Binding-site contacts:
Ligand atom O6 contacts residue PHE95 of chain 1.B at 3.1 Å.
Ligand atom O6 contacts residue LYS14 of chain 1.A at 4.3 Å.
Ligand atom C1A contacts residue ILE15 of chain 1.A at 3.8 Å (hydrophobic).
Ligand atom C2 contacts residue ILE15 of chain 1.A at 3.8 Å (hydrophobic).
Ligand atom C5A contacts residue ILE15 of chain 1.A at 4.4 Å (hydrophobic).
Ligand atom C4 contacts residue LYS14 of chain 1.A at 3.9 Å.
Ligand atom O6 contacts residue ASN94 of chain 1.B at 3.6 Å (h-bond).
Ligand atom C3 contacts residue LYS14 of chain 1.A at 4.3 Å.
Ligand atom O4 contacts residue LYS14 of chain 1.A at 4.0 Å.
Ligand atom O3 contacts residue LYS14 of chain 1.A at 3.5 Å (salt-bridge).
Ligand atom O1 contacts residue 3861 of chain 1.L at 4.2 Å.
Ligand atom C3A contacts residue PHE95 of chain 1.B at 4.2 Å (hydrophobic).
Ligand atom C3A contacts residue ILE15 of chain 1.A at 4.4 Å (hydrophobic).
Ligand atom C5A contacts residue PHE95 of chain 1.B at 3.7 Å (hydrophobic).
Ligand atom C6 contacts residue ASN94 of chain 1.B at 3.6 Å.
Ligand atom O5 contacts residue LYS14 of chain 1.A at 4.1 Å.
Ligand atom C1A contacts residue LEU84 of chain 1.A at 4.3 Å (hydrophobic).
Ligand atom C1A contacts residue LEU25 of chain 1.A at 3.6 Å (hydrophobic).
Ligand atom C3 contacts residue ILE15 of chain 1.A at 4.2 Å (hydrophobic).
Ligand atom C6A contacts residue 3861 of chain 1.L at 3.7 Å.
Ligand atom C7 contacts residue PHE95 of chain 1.B at 4.3 Å (hydrophobic).
Ligand atom O3 contacts residue SER17 of chain 1.A at 3.6 Å.
Ligand atom C6 contacts residue PHE95 of chain 1.B at 4.2 Å (hydrophobic).
Ligand atom C1 contacts residue ILE15 of chain 1.A at 3.9 Å (hydrophobic).
Ligand atom C7 contacts residue 3861 of chain 1.L at 4.4 Å.
Ligand atom C1A contacts residue LYS294 of chain 1.B at 4.3 Å.
Ligand atom C3 contacts residue GLY16 of chain 1.A at 4.0 Å.
Ligand atom C3A contacts residue LEU293 of chain 1.B at 4.5 Å (hydrophobic).
Ligand atom C4A contacts residue 3861 of chain 1.L at 3.9 Å.
Ligand atom C5 contacts residue LYS14 of chain 1.A at 4.5 Å.
Ligand atom C8 contacts residue 3861 of chain 1.L at 3.8 Å.
Ligand atom O1 contacts residue ILE15 of chain 1.A at 4.4 Å.
Ligand atom C1 contacts residue LYS14 of chain 1.A at 4.4 Å.
Ligand atom C2 contacts residue GLY16 of chain 1.A at 4.1 Å.
Ligand atom C2A contacts residue 3861 of chain 1.L at 4.0 Å.

A small-molecule ligand and the protein it binds are described below.
Small molecule (SMILES): CCCCCCCCO[C@H]1O[C@@H](CO)[C@@H](O)[C@@H](O)[C@H]1O

Sequence of chain 1.A:
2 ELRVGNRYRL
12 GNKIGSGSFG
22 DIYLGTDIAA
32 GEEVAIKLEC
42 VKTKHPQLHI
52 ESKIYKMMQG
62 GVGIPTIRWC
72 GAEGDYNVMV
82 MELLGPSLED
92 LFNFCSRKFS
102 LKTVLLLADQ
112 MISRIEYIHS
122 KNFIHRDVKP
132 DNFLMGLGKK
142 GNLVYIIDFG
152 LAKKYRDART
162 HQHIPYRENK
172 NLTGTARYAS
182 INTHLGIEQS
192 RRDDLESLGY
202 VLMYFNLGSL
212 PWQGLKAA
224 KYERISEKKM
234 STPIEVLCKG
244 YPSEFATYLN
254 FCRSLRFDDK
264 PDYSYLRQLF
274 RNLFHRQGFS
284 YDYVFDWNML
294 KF

Sequence of chain 1.B:
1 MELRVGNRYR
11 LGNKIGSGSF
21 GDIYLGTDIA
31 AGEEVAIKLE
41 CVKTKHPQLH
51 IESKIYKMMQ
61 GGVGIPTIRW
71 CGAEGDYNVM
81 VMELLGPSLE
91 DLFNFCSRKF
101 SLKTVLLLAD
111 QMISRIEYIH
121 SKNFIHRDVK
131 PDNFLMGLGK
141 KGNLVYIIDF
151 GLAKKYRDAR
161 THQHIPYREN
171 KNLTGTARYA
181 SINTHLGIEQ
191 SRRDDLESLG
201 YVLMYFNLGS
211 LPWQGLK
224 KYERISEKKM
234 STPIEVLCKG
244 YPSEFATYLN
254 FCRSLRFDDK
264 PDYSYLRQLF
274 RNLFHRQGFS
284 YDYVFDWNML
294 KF